Binding-site contacts:
Ligand atom CA contacts residue GLU50 of chain 1.A at 3.1 Å.
Ligand atom C contacts residue TYR5 of chain 1.A at 3.9 Å (hydrophobic).
Ligand atom OXT contacts residue TYR5 of chain 1.A at 3.8 Å.
Ligand atom CA contacts residue ARG165 of chain 1.A at 4.2 Å.
Ligand atom CA contacts residue TYR5 of chain 1.A at 3.2 Å (hydrophobic).
Ligand atom OXT contacts residue ARG165 of chain 1.A at 4.0 Å.
Ligand atom C contacts residue GLU50 of chain 1.A at 4.5 Å.
Ligand atom O contacts residue ARG165 of chain 1.A at 4.3 Å.
Ligand atom C contacts residue ARG165 of chain 1.A at 4.1 Å.
Ligand atom CA contacts residue THR3 of chain 1.A at 4.3 Å.
Ligand atom N contacts residue GLU50 of chain 1.A at 2.6 Å (salt-bridge).
Ligand atom N contacts residue TYR5 of chain 1.A at 4.0 Å.
Ligand atom N contacts residue THR3 of chain 1.A at 3.8 Å.

Sequence of chain 1.A:
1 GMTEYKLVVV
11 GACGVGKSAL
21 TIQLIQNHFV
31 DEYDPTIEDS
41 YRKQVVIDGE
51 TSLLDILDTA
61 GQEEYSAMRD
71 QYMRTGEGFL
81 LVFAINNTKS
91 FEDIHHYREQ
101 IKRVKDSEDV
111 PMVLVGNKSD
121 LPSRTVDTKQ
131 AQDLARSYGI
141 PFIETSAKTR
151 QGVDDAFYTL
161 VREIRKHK

A small-molecule ligand and the protein it binds are described below.
Small molecule (SMILES): NCC(=O)O